Binding-site contacts:
Ligand atom C27 contacts residue MET122 of chain 1.A at 3.6 Å (hydrophobic).
Ligand atom C34 contacts residue CYS77 of chain 1.A at 3.9 Å (hydrophobic).
Ligand atom C37 contacts residue CYS77 of chain 1.A at 3.9 Å (hydrophobic).
Ligand atom C35 contacts residue CYS77 of chain 1.A at 3.8 Å (hydrophobic).
Ligand atom C13 contacts residue ARG124 of chain 1.A at 3.9 Å.
Ligand atom C27 contacts residue ILE157 of chain 1.A at 3.7 Å (hydrophobic).
Ligand atom C1 contacts residue LEU81 of chain 1.A at 3.5 Å (hydrophobic).
Ligand atom N14 contacts residue LEU44 of chain 1.A at 3.9 Å.
Ligand atom N14 contacts residue ARG121 of chain 1.A at 3.6 Å (salt-bridge).
Ligand atom N14 contacts residue ARG124 of chain 1.A at 2.8 Å (salt-bridge).
Ligand atom C6 contacts residue MET122 of chain 1.A at 3.9 Å (hydrophobic).
Ligand atom C11 contacts residue LEU44 of chain 1.A at 3.9 Å (hydrophobic).
Ligand atom C36 contacts residue HIS236 of chain 1.A at 3.5 Å.
Ligand atom C13 contacts residue ARG121 of chain 1.A at 3.3 Å.
Ligand atom C12 contacts residue LEU44 of chain 1.A at 3.7 Å (hydrophobic).
Ligand atom C28 contacts residue MET115 of chain 1.A at 3.8 Å (hydrophobic).
Ligand atom C23 contacts residue ILE154 of chain 1.A at 3.7 Å (hydrophobic).
Ligand atom C35 contacts residue TRP74 of chain 1.A at 3.5 Å (hydrophobic).
Ligand atom C35 contacts residue TYR259 of chain 1.A at 3.7 Å (hydrophobic).
Ligand atom C13 contacts residue LEU49 of chain 1.A at 4.0 Å (hydrophobic).
Ligand atom C20 contacts residue PHE135 of chain 1.A at 3.7 Å (hydrophobic).
Ligand atom C31 contacts residue HIS236 of chain 1.A at 3.8 Å.
Ligand atom C13 contacts residue LEU44 of chain 1.A at 3.7 Å (hydrophobic).
Ligand atom C22 contacts residue PHE145 of chain 1.A at 3.5 Å (hydrophobic).
Ligand atom C20 contacts residue CYS77 of chain 1.A at 4.0 Å (hydrophobic).
Ligand atom C5 contacts residue VAL118 of chain 1.A at 3.8 Å (hydrophobic).
Ligand atom C26 contacts residue MET122 of chain 1.A at 3.8 Å (hydrophobic).
Ligand atom C28 contacts residue ILE157 of chain 1.A at 3.8 Å (hydrophobic).
Ligand atom O30 contacts residue LEU81 of chain 1.A at 3.5 Å.
Ligand atom C12 contacts residue ALA125 of chain 1.A at 4.0 Å (hydrophobic).
Ligand atom C36 contacts residue TYR259 of chain 1.A at 3.8 Å (hydrophobic).
Ligand atom C21 contacts residue PHE145 of chain 1.A at 3.6 Å (hydrophobic).
Ligand atom C15 contacts residue ARG124 of chain 1.A at 3.5 Å.
Ligand atom C1 contacts residue HIS80 of chain 1.A at 3.6 Å.
Ligand atom C24 contacts residue PHE145 of chain 1.A at 3.5 Å (hydrophobic).
Ligand atom C16 contacts residue GLN43 of chain 1.A at 3.2 Å.
Ligand atom C15 contacts residue CYS42 of chain 1.A at 3.4 Å (hydrophobic).
Ligand atom C34 contacts residue TRP74 of chain 1.A at 3.4 Å (hydrophobic).
Ligand atom C12 contacts residue ARG121 of chain 1.A at 3.8 Å.
Ligand atom C24 contacts residue PHE158 of chain 1.A at 4.0 Å (hydrophobic).

Sequence of chain 1.A:
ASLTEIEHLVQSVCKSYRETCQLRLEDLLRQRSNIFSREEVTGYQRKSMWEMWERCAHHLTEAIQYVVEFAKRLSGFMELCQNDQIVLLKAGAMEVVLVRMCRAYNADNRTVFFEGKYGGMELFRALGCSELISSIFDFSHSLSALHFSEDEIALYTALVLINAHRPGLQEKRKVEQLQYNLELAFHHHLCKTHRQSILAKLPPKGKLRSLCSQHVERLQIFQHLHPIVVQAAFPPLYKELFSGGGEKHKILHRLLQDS

This small molecule binds to this protein.
Small molecule (SMILES): CC(C)=CCN(C(=O)N(C)C1CCC(c2ccncc2)CC1)c1cccc(Oc2ccccc2)c1